A small-molecule ligand and the protein it binds are described below.
Small molecule (SMILES): CC(=O)[C@H]1CC[C@H]2[C@@H]3CC[C@@H]4C[C@H](O)CC[C@]4(C)[C@H]3CC[C@]12C

Binding-site contacts:
Ligand atom O02 contacts residue THR309 of chain 1.C at 2.9 Å (h-bond).
Ligand atom O02 contacts residue TYR312 of chain 1.C at 4.2 Å.
Ligand atom C04 contacts residue ILE242 of chain 1.B at 4.3 Å (hydrophobic).
Ligand atom C20 contacts residue THR309 of chain 1.C at 3.8 Å.
Ligand atom C15 contacts residue TRP249 of chain 1.B at 4.2 Å (hydrophobic).
Ligand atom C15 contacts residue THR309 of chain 1.C at 4.4 Å.
Ligand atom C17 contacts residue TRP249 of chain 1.B at 3.8 Å (hydrophobic).
Ligand atom C20 contacts residue TRP249 of chain 1.B at 4.3 Å (hydrophobic).
Ligand atom C13 contacts residue TRP249 of chain 1.B at 4.4 Å (hydrophobic).
Ligand atom C18 contacts residue THR309 of chain 1.C at 3.7 Å.
Ligand atom C18 contacts residue ILE305 of chain 1.C at 4.0 Å (hydrophobic).
Ligand atom C07 contacts residue TRP249 of chain 1.B at 4.5 Å (hydrophobic).
Ligand atom C02 contacts residue PRO333 of chain 1.B at 4.3 Å (hydrophobic).
Ligand atom C04 contacts residue GLN245 of chain 1.B at 4.3 Å.
Ligand atom C03 contacts residue GLN245 of chain 1.B at 3.9 Å.
Ligand atom C16 contacts residue TRP249 of chain 1.B at 4.0 Å (hydrophobic).
Ligand atom C14 contacts residue TRP249 of chain 1.B at 3.9 Å (hydrophobic).
Ligand atom O02 contacts residue ALA308 of chain 1.C at 4.3 Å.
Ligand atom C21 contacts residue TYR312 of chain 1.C at 4.0 Å (hydrophobic).
Ligand atom C07 contacts residue ILE305 of chain 1.C at 4.2 Å (hydrophobic).
Ligand atom O01 contacts residue PRO333 of chain 1.B at 3.2 Å.
Ligand atom C15 contacts residue ILE305 of chain 1.C at 4.3 Å (hydrophobic).
Ligand atom C05 contacts residue ILE242 of chain 1.B at 3.9 Å (hydrophobic).
Ligand atom C06 contacts residue VAL246 of chain 1.B at 3.8 Å (hydrophobic).
Ligand atom C09 contacts residue TRP249 of chain 1.B at 4.2 Å (hydrophobic).
Ligand atom C06 contacts residue ILE242 of chain 1.B at 4.0 Å (hydrophobic).
Ligand atom O01 contacts residue GLN245 of chain 1.B at 3.0 Å (h-bond).
Ligand atom C16 contacts residue THR309 of chain 1.C at 3.6 Å.
Ligand atom C16 contacts residue ALA308 of chain 1.C at 3.5 Å (hydrophobic).
Ligand atom C06 contacts residue ILE305 of chain 1.C at 4.1 Å (hydrophobic).
Ligand atom C20 contacts residue TYR312 of chain 1.C at 4.3 Å (hydrophobic).
Ligand atom C15 contacts residue ALA308 of chain 1.C at 3.3 Å (hydrophobic).
Ligand atom C03 contacts residue PRO333 of chain 1.B at 4.0 Å (hydrophobic).
Ligand atom C17 contacts residue THR309 of chain 1.C at 4.2 Å.
Ligand atom C21 contacts residue TRP249 of chain 1.B at 3.9 Å (hydrophobic).
Ligand atom C12 contacts residue TRP249 of chain 1.B at 3.9 Å (hydrophobic).
Ligand atom C07 contacts residue VAL246 of chain 1.B at 3.7 Å (hydrophobic).
Ligand atom O01 contacts residue ARG329 of chain 1.B at 4.0 Å.

Sequence of chain 1.C:
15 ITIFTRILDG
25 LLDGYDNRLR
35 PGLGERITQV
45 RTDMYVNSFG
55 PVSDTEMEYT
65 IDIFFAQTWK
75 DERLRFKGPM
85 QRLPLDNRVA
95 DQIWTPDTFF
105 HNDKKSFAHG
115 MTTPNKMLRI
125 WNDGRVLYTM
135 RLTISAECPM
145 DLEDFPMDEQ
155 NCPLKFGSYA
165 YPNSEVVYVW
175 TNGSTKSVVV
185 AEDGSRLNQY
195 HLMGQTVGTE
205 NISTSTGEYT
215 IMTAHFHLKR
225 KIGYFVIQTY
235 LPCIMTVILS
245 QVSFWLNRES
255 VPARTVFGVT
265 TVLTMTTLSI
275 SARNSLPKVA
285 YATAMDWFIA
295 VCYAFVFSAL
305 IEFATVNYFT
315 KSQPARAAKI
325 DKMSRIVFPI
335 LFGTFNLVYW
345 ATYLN

Sequence of chain 1.B:
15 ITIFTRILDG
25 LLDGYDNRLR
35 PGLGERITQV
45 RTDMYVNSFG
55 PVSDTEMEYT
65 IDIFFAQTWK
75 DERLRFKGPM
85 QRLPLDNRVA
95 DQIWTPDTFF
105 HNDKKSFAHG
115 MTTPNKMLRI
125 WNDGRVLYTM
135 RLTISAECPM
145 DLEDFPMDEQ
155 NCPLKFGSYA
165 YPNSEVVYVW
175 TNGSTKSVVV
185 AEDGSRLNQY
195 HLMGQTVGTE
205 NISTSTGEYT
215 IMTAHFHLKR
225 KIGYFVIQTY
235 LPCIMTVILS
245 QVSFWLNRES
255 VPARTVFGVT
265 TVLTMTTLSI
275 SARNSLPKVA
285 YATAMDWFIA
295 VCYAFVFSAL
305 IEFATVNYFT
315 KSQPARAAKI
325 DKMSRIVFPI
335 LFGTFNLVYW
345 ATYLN